Sequence of chain 1.A:
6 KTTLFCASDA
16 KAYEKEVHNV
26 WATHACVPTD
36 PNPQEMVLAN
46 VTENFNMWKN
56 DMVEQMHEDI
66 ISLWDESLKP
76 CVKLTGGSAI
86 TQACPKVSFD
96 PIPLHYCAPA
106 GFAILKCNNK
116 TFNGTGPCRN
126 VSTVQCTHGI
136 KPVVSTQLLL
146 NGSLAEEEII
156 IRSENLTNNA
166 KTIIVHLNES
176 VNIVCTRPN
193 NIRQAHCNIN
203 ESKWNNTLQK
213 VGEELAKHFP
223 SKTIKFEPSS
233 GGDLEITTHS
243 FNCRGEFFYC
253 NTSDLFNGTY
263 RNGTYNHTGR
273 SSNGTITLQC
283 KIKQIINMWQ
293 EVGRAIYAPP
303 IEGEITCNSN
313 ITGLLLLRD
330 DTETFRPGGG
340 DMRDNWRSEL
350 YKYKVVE

Binding-site contacts:
Ligand atom C6 contacts residue GLU153 of chain 1.A at 4.0 Å.
Ligand atom C4 contacts residue ASN173 of chain 1.A at 4.3 Å.
Ligand atom C1 contacts residue ASN173 of chain 1.A at 1.4 Å.
Ligand atom C3 contacts residue LYS212 of chain 1.A at 4.3 Å.
Ligand atom C7 contacts residue GLU152 of chain 1.A at 4.5 Å.
Ligand atom C1 contacts residue ILE154 of chain 1.A at 4.1 Å (hydrophobic).
Ligand atom O6 contacts residue ILE154 of chain 1.A at 3.4 Å (h-bond).
Ligand atom O6 contacts residue GLU216 of chain 1.A at 2.8 Å (salt-bridge).
Ligand atom O7 contacts residue GLU152 of chain 1.A at 3.5 Å (salt-bridge).
Ligand atom O5 contacts residue GLU152 of chain 1.A at 4.4 Å.
Ligand atom C1 contacts residue GLU153 of chain 1.A at 4.0 Å.
Ligand atom C8 contacts residue ASN173 of chain 1.A at 4.5 Å.
Ligand atom O4 contacts residue LYS212 of chain 1.A at 3.3 Å.
Ligand atom C6 contacts residue LYS212 of chain 1.A at 4.1 Å.
Ligand atom O7 contacts residue ASN173 of chain 1.A at 3.2 Å (h-bond).
Ligand atom C2 contacts residue ASN173 of chain 1.A at 2.5 Å.
Ligand atom O6 contacts residue GLU153 of chain 1.A at 3.0 Å.
Ligand atom C5 contacts residue ASN173 of chain 1.A at 3.7 Å.
Ligand atom C5 contacts residue GLU153 of chain 1.A at 4.0 Å.
Ligand atom C6 contacts residue ILE154 of chain 1.A at 4.3 Å (hydrophobic).
Ligand atom O5 contacts residue ASN173 of chain 1.A at 2.5 Å (h-bond).
Ligand atom C5 contacts residue LYS212 of chain 1.A at 4.0 Å.
Ligand atom C8 contacts residue GLU174 of chain 1.A at 3.1 Å.
Ligand atom O5 contacts residue ILE154 of chain 1.A at 3.3 Å (h-bond).
Ligand atom C6 contacts residue GLU216 of chain 1.A at 3.5 Å.
Ligand atom C4 contacts residue LYS212 of chain 1.A at 4.1 Å.
Ligand atom N2 contacts residue ASN173 of chain 1.A at 3.0 Å (h-bond).
Ligand atom C4 contacts residue GLU153 of chain 1.A at 3.9 Å.
Ligand atom C3 contacts residue ASN173 of chain 1.A at 3.9 Å.
Ligand atom N2 contacts residue GLU174 of chain 1.A at 4.3 Å.
Ligand atom C1 contacts residue GLU152 of chain 1.A at 4.0 Å.
Ligand atom C7 contacts residue GLU174 of chain 1.A at 4.2 Å.
Ligand atom C2 contacts residue GLU152 of chain 1.A at 4.3 Å.
Ligand atom C5 contacts residue ILE154 of chain 1.A at 4.3 Å (hydrophobic).
Ligand atom C7 contacts residue ASN173 of chain 1.A at 3.3 Å.
Ligand atom O5 contacts residue GLU153 of chain 1.A at 3.4 Å.

This protein binds this small molecule.
Small molecule (SMILES): CC(=O)N[C@@H]1[C@@H](O)[C@H](O)[C@@H](CO)O[C@H]1O